Binding-site contacts:
Ligand atom C2 contacts residue GLN161 of chain 1.A at 3.6 Å.
Ligand atom C7 contacts residue GLN161 of chain 1.A at 3.5 Å.
Ligand atom N2 contacts residue GLN161 of chain 1.A at 2.7 Å (h-bond).
Ligand atom C3 contacts residue GLY130 of chain 1.A at 4.1 Å.
Ligand atom C4 contacts residue ASN165 of chain 1.A at 4.3 Å.
Ligand atom C2 contacts residue ASN165 of chain 1.A at 2.4 Å.
Ligand atom C8 contacts residue ASN165 of chain 1.A at 4.3 Å.
Ligand atom O5 contacts residue GLY130 of chain 1.A at 4.0 Å.
Ligand atom C3 contacts residue THR131 of chain 1.A at 4.2 Å.
Ligand atom N2 contacts residue THR131 of chain 1.A at 3.9 Å.
Ligand atom C7 contacts residue ASN165 of chain 1.A at 3.1 Å.
Ligand atom C5 contacts residue ASN165 of chain 1.A at 3.7 Å.
Ligand atom C1 contacts residue GLY130 of chain 1.A at 4.1 Å.
Ligand atom O7 contacts residue ASN165 of chain 1.A at 2.9 Å (h-bond).
Ligand atom C5 contacts residue GLY130 of chain 1.A at 3.6 Å.
Ligand atom C8 contacts residue THR131 of chain 1.A at 4.5 Å.
Ligand atom O5 contacts residue ASN165 of chain 1.A at 2.4 Å (h-bond).
Ligand atom O6 contacts residue TRP129 of chain 1.A at 4.0 Å.
Ligand atom O6 contacts residue GLY130 of chain 1.A at 3.6 Å.
Ligand atom C3 contacts residue GLN161 of chain 1.A at 3.5 Å.
Ligand atom O4 contacts residue GLY130 of chain 1.A at 3.5 Å (h-bond).
Ligand atom C4 contacts residue GLY130 of chain 1.A at 4.0 Å.
Ligand atom N2 contacts residue ASN165 of chain 1.A at 2.8 Å (h-bond).
Ligand atom O3 contacts residue GLN161 of chain 1.A at 3.9 Å.
Ligand atom C3 contacts residue ASN165 of chain 1.A at 3.8 Å.
Ligand atom C1 contacts residue ASN165 of chain 1.A at 1.4 Å.
Ligand atom C6 contacts residue GLY130 of chain 1.A at 4.1 Å.
Ligand atom O4 contacts residue THR131 of chain 1.A at 3.5 Å.
Ligand atom C1 contacts residue GLN161 of chain 1.A at 4.2 Å.
Ligand atom C1 contacts residue THR131 of chain 1.A at 4.0 Å.
Ligand atom O3 contacts residue THR131 of chain 1.A at 4.3 Å.
Ligand atom C8 contacts residue GLN161 of chain 1.A at 3.5 Å.

The small molecule below binds the protein below.
Small molecule (SMILES): CC(=O)N[C@H]1[C@H](O[C@H]2[C@H](O)[C@@H](NC(C)=O)CO[C@@H]2CO)O[C@H](CO)[C@@H](O)[C@@H]1O

Sequence of chain 1.A:
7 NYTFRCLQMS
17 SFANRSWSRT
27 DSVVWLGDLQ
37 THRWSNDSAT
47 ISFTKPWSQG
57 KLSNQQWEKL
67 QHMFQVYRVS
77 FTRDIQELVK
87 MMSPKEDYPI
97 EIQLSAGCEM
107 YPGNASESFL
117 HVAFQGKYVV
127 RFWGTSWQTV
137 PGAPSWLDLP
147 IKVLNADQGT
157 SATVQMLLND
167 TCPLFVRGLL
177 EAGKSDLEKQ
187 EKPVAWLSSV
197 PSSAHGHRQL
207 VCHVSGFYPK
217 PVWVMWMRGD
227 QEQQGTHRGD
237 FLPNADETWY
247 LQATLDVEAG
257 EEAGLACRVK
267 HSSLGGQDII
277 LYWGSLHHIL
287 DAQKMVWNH